Binding-site contacts:
Ligand atom N contacts residue GLY6 of chain 1.A at 3.1 Å.
Ligand atom NZ contacts residue TRP30 of chain 1.A at 3.5 Å (h-bond).
Ligand atom NZ contacts residue GLY31 of chain 1.A at 3.5 Å (h-bond).
Ligand atom CA contacts residue ILE18 of chain 1.A at 3.8 Å (hydrophobic).
Ligand atom CB contacts residue GLY29 of chain 1.A at 3.7 Å.
Ligand atom O contacts residue ILE18 of chain 1.A at 3.1 Å.
Ligand atom CA contacts residue ALA17 of chain 1.A at 3.9 Å (hydrophobic).
Ligand atom CB contacts residue LYS60 of chain 1.A at 3.4 Å.
Ligand atom N contacts residue LEU2 of chain 1.A at 2.5 Å (h-bond).
Ligand atom CE contacts residue TRP30 of chain 1.A at 3.5 Å (hydrophobic).
Ligand atom CD1 contacts residue TYR21 of chain 1.A at 3.6 Å (hydrophobic).
Ligand atom CG2 contacts residue ALA17 of chain 1.A at 3.6 Å (hydrophobic).
Ligand atom CA contacts residue GLY29 of chain 1.A at 3.5 Å.
Ligand atom CD contacts residue GLY29 of chain 1.A at 4.0 Å.
Ligand atom N contacts residue LEU2 of chain 1.A at 3.8 Å.
Ligand atom CE contacts residue ASP48 of chain 1.A at 3.8 Å.
Ligand atom C contacts residue ILE18 of chain 1.A at 3.8 Å (hydrophobic).
Ligand atom CD1 contacts residue ALA17 of chain 1.A at 3.8 Å (hydrophobic).
Ligand atom CG contacts residue GLY29 of chain 1.A at 3.8 Å.
Ligand atom O contacts residue LEU2 of chain 1.A at 3.0 Å.
Ligand atom C contacts residue ALA17 of chain 1.A at 3.7 Å (hydrophobic).
Ligand atom CA contacts residue LEU2 of chain 1.A at 3.8 Å (hydrophobic).
Ligand atom NZ contacts residue GLY29 of chain 1.A at 3.5 Å (h-bond).
Ligand atom CE contacts residue GLY29 of chain 1.A at 3.1 Å.
Ligand atom CA contacts residue LYS60 of chain 1.A at 3.7 Å.
Ligand atom CB contacts residue GLY29 of chain 1.A at 3.5 Å.
Ligand atom NZ contacts residue ASP48 of chain 1.A at 2.8 Å (salt-bridge).
Ligand atom CG2 contacts residue LEU2 of chain 1.A at 3.8 Å (hydrophobic).
Ligand atom CG2 contacts residue GLY6 of chain 1.A at 3.2 Å.
Ligand atom O contacts residue ALA17 of chain 1.A at 3.0 Å.
Ligand atom CB contacts residue ALA17 of chain 1.A at 3.1 Å (hydrophobic).
Ligand atom N contacts residue LEU3 of chain 1.A at 3.3 Å (h-bond).
Ligand atom CG1 contacts residue ILE18 of chain 1.A at 3.9 Å (hydrophobic).
Ligand atom CA contacts residue GLY6 of chain 1.A at 3.9 Å.
Ligand atom C contacts residue LYS60 of chain 1.A at 3.0 Å.
Ligand atom N contacts residue GLY29 of chain 1.A at 3.3 Å (h-bond).
Ligand atom NZ contacts residue TYR27 of chain 1.A at 3.2 Å (h-bond).
Ligand atom O contacts residue LYS60 of chain 1.A at 3.2 Å (salt-bridge).
Ligand atom O contacts residue LEU2 of chain 1.A at 3.2 Å.
Ligand atom CG2 contacts residue PHE5 of chain 1.A at 3.5 Å (hydrophobic).

Sequence of chain 1.A:
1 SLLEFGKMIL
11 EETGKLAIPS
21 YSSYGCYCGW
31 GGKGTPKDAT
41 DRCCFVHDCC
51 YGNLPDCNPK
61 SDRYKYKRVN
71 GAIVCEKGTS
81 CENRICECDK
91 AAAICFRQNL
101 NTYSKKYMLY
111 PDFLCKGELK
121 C

A small-molecule ligand and the protein it binds are described below.
Small molecule (SMILES): CC[C@H](C)[C@H](NC(=O)[C@@H](N)C(C)C)C(=O)N[C@@H](C)C(=O)N[C@H](C=O)CCCCN